Binding-site contacts:
Ligand atom O4 contacts residue ILE65 of chain 1.E at 3.9 Å.
Ligand atom O3 contacts residue GLY115 of chain 1.E at 4.2 Å.
Ligand atom C8 contacts residue GLY115 of chain 1.E at 3.7 Å.
Ligand atom C2 contacts residue LYS33 of chain 1.E at 3.8 Å.
Ligand atom C3 contacts residue PHE114 of chain 1.E at 4.5 Å (hydrophobic).
Ligand atom C1 contacts residue ILE65 of chain 1.E at 4.2 Å (hydrophobic).
Ligand atom O2 contacts residue TYR96 of chain 1.D at 4.4 Å.
Ligand atom C1 contacts residue LYS33 of chain 1.E at 3.6 Å.
Ligand atom C9 contacts residue GLY115 of chain 1.E at 4.4 Å.
Ligand atom C1 contacts residue TYR37 of chain 1.E at 4.3 Å (hydrophobic).
Ligand atom O2 contacts residue PHE114 of chain 1.E at 4.1 Å.
Ligand atom O2 contacts residue TYR37 of chain 1.E at 3.9 Å.
Ligand atom O1 contacts residue LYS33 of chain 1.E at 2.8 Å (salt-bridge).
Ligand atom O2 contacts residue ILE65 of chain 1.E at 4.4 Å.
Ligand atom O1 contacts residue ILE65 of chain 1.E at 4.0 Å.
Ligand atom C9 contacts residue PHE114 of chain 1.E at 3.8 Å (hydrophobic).
Ligand atom O1 contacts residue PRO1 of chain 1.E at 3.9 Å.
Ligand atom C2 contacts residue ILE65 of chain 1.E at 4.3 Å (hydrophobic).
Ligand atom O4 contacts residue LYS33 of chain 1.E at 3.1 Å (salt-bridge).
Ligand atom C8 contacts residue PHE114 of chain 1.E at 4.2 Å (hydrophobic).
Ligand atom C8 contacts residue ALA104 of chain 1.E at 4.3 Å (hydrophobic).

Sequence of chain 1.E:
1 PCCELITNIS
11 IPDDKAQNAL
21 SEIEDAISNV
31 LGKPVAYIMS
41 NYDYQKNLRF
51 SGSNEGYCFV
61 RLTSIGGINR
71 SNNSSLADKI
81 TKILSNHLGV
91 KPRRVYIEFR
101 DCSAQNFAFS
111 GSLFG

Sequence of chain 1.D:
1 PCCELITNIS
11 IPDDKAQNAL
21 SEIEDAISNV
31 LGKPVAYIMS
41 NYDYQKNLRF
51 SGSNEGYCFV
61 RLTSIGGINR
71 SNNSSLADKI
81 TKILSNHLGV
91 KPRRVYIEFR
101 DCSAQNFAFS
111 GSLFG

This protein binds this small molecule.
Small molecule (SMILES): O=C(O)C(=O)Cc1ccc(O)cc1